A small-molecule ligand and the protein it binds are described below.
Small molecule (SMILES): OC[C@H]1O[C@@H](O)[C@H](O)[C@@H](O)[C@@H]1O

Sequence of chain 1.A:
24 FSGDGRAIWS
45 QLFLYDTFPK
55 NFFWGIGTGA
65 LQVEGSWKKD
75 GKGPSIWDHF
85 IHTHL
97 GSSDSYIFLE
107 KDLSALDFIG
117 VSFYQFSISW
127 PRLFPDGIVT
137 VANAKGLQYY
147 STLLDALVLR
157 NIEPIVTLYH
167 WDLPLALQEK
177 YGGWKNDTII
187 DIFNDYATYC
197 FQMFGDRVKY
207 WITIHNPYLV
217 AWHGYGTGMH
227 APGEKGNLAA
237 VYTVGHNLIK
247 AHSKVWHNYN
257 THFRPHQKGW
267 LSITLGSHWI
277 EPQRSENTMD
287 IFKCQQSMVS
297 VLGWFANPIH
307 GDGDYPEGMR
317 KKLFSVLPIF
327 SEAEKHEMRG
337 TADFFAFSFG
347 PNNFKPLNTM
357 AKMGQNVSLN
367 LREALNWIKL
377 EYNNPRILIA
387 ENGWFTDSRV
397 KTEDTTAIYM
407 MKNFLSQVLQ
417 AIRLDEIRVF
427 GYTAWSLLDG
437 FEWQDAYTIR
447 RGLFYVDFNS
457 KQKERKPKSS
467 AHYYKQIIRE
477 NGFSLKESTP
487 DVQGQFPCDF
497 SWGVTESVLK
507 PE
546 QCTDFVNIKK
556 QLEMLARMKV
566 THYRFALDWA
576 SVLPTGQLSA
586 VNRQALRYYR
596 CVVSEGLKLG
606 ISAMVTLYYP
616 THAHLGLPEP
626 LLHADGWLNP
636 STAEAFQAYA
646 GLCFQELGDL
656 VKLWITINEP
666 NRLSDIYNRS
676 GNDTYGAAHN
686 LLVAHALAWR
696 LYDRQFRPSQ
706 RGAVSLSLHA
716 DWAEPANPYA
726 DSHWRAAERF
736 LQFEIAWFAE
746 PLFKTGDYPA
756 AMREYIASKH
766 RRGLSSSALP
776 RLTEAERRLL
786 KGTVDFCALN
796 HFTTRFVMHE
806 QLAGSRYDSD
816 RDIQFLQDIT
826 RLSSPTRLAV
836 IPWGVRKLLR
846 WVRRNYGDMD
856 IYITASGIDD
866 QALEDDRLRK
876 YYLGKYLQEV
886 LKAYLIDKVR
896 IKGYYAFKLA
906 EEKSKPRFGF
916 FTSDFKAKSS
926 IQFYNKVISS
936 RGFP

Binding-site contacts:
Ligand atom O1 contacts residue SER584 of chain 1.A at 3.4 Å.
Ligand atom O6 contacts residue VAL586 of chain 1.A at 3.9 Å.
Ligand atom C2 contacts residue LEU583 of chain 1.A at 4.4 Å (hydrophobic).
Ligand atom C4 contacts residue GLN650 of chain 1.A at 3.9 Å.
Ligand atom C5 contacts residue GLN650 of chain 1.A at 4.5 Å.
Ligand atom O4 contacts residue GLU651 of chain 1.A at 4.1 Å.
Ligand atom O1 contacts residue VAL586 of chain 1.A at 4.1 Å.
Ligand atom C6 contacts residue ARG588 of chain 1.A at 4.4 Å.
Ligand atom O5 contacts residue LEU583 of chain 1.A at 4.3 Å.
Ligand atom O2 contacts residue LEU583 of chain 1.A at 3.7 Å.
Ligand atom O5 contacts residue VAL586 of chain 1.A at 4.0 Å.
Ligand atom O1 contacts residue LEU583 of chain 1.A at 2.5 Å (h-bond).
Ligand atom C3 contacts residue GLN650 of chain 1.A at 4.3 Å.
Ligand atom C1 contacts residue LEU583 of chain 1.A at 3.3 Å (hydrophobic).
Ligand atom C1 contacts residue VAL586 of chain 1.A at 4.2 Å (hydrophobic).
Ligand atom O4 contacts residue GLN650 of chain 1.A at 2.7 Å (h-bond).
Ligand atom O6 contacts residue ARG588 of chain 1.A at 3.4 Å (salt-bridge).